This small molecule binds to this protein.
Small molecule (SMILES): O=C(O)C(=O)Cc1ccccc1

Sequence of chain 1.B:
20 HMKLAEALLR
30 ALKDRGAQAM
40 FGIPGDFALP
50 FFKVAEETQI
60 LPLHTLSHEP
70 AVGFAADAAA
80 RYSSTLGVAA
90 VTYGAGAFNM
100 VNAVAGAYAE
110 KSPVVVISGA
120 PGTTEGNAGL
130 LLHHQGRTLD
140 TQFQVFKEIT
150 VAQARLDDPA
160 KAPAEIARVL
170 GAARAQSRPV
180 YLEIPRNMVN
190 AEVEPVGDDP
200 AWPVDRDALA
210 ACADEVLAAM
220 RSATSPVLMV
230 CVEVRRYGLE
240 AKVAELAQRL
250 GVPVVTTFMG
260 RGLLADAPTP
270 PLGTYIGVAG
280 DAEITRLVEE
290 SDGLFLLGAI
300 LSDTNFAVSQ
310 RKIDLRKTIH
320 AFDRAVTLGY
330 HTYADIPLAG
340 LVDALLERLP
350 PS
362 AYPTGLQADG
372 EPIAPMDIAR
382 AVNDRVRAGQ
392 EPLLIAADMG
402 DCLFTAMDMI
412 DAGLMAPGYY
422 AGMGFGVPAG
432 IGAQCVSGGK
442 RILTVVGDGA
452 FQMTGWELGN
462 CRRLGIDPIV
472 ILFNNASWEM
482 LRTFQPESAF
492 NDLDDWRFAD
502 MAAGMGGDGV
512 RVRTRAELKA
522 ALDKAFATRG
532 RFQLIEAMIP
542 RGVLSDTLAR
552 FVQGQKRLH

Binding-site contacts:
Ligand atom C4' contacts residue THR303 of chain 1.B at 3.9 Å.
Ligand atom C2 contacts residue HIS132 of chain 1.A at 4.0 Å.
Ligand atom C4' contacts residue GLN556 of chain 1.B at 4.0 Å.
Ligand atom C3 contacts residue MET481 of chain 1.B at 3.5 Å (hydrophobic).
Ligand atom C3 contacts residue TPW1 of chain 1.H at 4.0 Å.
Ligand atom C2 contacts residue HIS133 of chain 1.A at 3.8 Å.
Ligand atom C4' contacts residue PHE552 of chain 1.B at 3.7 Å (hydrophobic).
Ligand atom C5' contacts residue PHE552 of chain 1.B at 3.8 Å (hydrophobic).
Ligand atom O3 contacts residue HIS132 of chain 1.A at 3.9 Å.
Ligand atom C5' contacts residue THR303 of chain 1.B at 3.6 Å.
Ligand atom O1 contacts residue GLY44 of chain 1.A at 3.5 Å.
Ligand atom C1' contacts residue MET481 of chain 1.B at 3.6 Å (hydrophobic).
Ligand atom O2 contacts residue LEU482 of chain 1.B at 3.5 Å.
Ligand atom C1 contacts residue HIS133 of chain 1.A at 3.8 Å.
Ligand atom C1 contacts residue TPW1 of chain 1.H at 3.4 Å.
Ligand atom O3 contacts residue HIS133 of chain 1.A at 3.2 Å (h-bond).
Ligand atom C2' contacts residue ASP45 of chain 1.A at 3.9 Å.
Ligand atom C4' contacts residue HIS132 of chain 1.A at 3.6 Å.
Ligand atom C3' contacts residue HIS132 of chain 1.A at 3.4 Å.
Ligand atom O3 contacts residue TPW1 of chain 1.H at 3.4 Å (h-bond).
Ligand atom O2 contacts residue ASP45 of chain 1.A at 2.6 Å (salt-bridge).
Ligand atom C1 contacts residue ASP45 of chain 1.A at 3.2 Å.
Ligand atom C2' contacts residue HIS132 of chain 1.A at 3.4 Å.
Ligand atom O3 contacts residue ALA422 of chain 1.B at 3.6 Å.
Ligand atom C1' contacts residue HIS132 of chain 1.A at 3.8 Å.
Ligand atom O2 contacts residue GLY44 of chain 1.A at 3.7 Å.
Ligand atom C2 contacts residue ASP45 of chain 1.A at 4.0 Å.
Ligand atom C6' contacts residue ALA422 of chain 1.B at 4.0 Å (hydrophobic).
Ligand atom C1 contacts residue GLY44 of chain 1.A at 4.1 Å.
Ligand atom C3' contacts residue GLN556 of chain 1.B at 4.0 Å.
Ligand atom C5' contacts residue HIS132 of chain 1.A at 3.9 Å.
Ligand atom C6' contacts residue MET481 of chain 1.B at 3.8 Å (hydrophobic).
Ligand atom C2' contacts residue PHE485 of chain 1.B at 3.7 Å (hydrophobic).
Ligand atom C6' contacts residue HIS132 of chain 1.A at 3.9 Å.
Ligand atom C3' contacts residue ASP45 of chain 1.A at 4.2 Å.
Ligand atom O2 contacts residue TPW1 of chain 1.H at 3.8 Å.
Ligand atom O1 contacts residue ASP45 of chain 1.A at 3.4 Å (salt-bridge).
Ligand atom C2 contacts residue TPW1 of chain 1.H at 3.4 Å.
Ligand atom O1 contacts residue HIS133 of chain 1.A at 2.9 Å (h-bond).
Ligand atom O1 contacts residue TPW1 of chain 1.H at 3.2 Å.

Sequence of chain 1.A:
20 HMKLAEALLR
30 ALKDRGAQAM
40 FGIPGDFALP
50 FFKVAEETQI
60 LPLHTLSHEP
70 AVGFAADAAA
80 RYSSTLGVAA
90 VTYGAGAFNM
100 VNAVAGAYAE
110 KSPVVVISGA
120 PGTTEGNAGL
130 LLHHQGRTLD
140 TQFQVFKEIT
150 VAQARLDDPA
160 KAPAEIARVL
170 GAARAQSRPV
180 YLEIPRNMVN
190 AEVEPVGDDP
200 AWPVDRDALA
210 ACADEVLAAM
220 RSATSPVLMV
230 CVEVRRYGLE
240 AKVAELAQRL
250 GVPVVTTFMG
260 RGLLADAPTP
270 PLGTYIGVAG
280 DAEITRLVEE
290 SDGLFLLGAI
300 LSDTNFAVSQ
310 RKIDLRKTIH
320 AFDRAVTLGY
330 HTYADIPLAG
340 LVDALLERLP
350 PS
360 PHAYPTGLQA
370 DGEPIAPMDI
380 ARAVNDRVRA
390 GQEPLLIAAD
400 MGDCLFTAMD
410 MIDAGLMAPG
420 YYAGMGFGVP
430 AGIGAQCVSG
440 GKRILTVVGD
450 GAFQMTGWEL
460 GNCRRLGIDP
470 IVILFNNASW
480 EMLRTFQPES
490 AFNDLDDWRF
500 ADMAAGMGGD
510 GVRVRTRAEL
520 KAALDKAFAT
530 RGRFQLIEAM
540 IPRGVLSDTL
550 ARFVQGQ